Binding-site contacts:
Ligand atom C contacts residue SER261 of chain 1.E at 1.4 Å.
Ligand atom NH1 contacts residue PRO149 of chain 1.E at 3.3 Å (h-bond).
Ligand atom O contacts residue ASN188 of chain 1.E at 2.8 Å (h-bond).
Ligand atom NZ contacts residue ASN85 of chain 1.E at 3.1 Å (h-bond).
Ligand atom NH2 contacts residue ASP157 of chain 1.E at 2.8 Å (salt-bridge).
Ligand atom CB contacts residue ASN188 of chain 1.E at 3.3 Å.
Ligand atom NE contacts residue GLU129 of chain 1.E at 2.9 Å (salt-bridge).
Ligand atom NH1 contacts residue ASP199 of chain 1.E at 2.6 Å (salt-bridge).
Ligand atom CA contacts residue ASN188 of chain 1.E at 3.2 Å.
Ligand atom N contacts residue SER261 of chain 1.E at 3.0 Å (h-bond).
Ligand atom O contacts residue TRP147 of chain 1.E at 3.2 Å.
Ligand atom NH1 contacts residue GLY148 of chain 1.E at 3.4 Å.
Ligand atom CE contacts residue ASP47 of chain 1.E at 3.2 Å.
Ligand atom C1 contacts residue HIS87 of chain 1.E at 1.5 Å.
Ligand atom N contacts residue SO41 of chain 1.CD at 2.8 Å (h-bond).
Ligand atom NZ contacts residue ASP47 of chain 1.E at 2.8 Å (salt-bridge).
Ligand atom C contacts residue HIS87 of chain 1.E at 2.7 Å.
Ligand atom C contacts residue SO41 of chain 1.CD at 3.4 Å.
Ligand atom N contacts residue GLY148 of chain 1.E at 2.9 Å (h-bond).
Ligand atom CA contacts residue GLY148 of chain 1.E at 3.4 Å.
Ligand atom CA contacts residue SO41 of chain 1.CD at 3.1 Å.
Ligand atom CZ contacts residue ASP199 of chain 1.E at 3.2 Å.
Ligand atom N contacts residue SER146 of chain 1.E at 2.8 Å (h-bond).
Ligand atom CB contacts residue SER261 of chain 1.E at 2.8 Å.
Ligand atom O contacts residue GLY148 of chain 1.E at 3.2 Å (h-bond).
Ligand atom O contacts residue SO41 of chain 1.CD at 3.4 Å (h-bond).
Ligand atom CG contacts residue SO41 of chain 1.CD at 3.4 Å.
Ligand atom NE contacts residue ASP151 of chain 1.E at 3.1 Å (salt-bridge).
Ligand atom O contacts residue SER261 of chain 1.E at 2.3 Å (h-bond).
Ligand atom N contacts residue HIS87 of chain 1.E at 3.1 Å (h-bond).
Ligand atom NE contacts residue TYR201 of chain 1.E at 3.3 Å (h-bond).
Ligand atom NH2 contacts residue ALA185 of chain 1.E at 2.8 Å (h-bond).
Ligand atom NH1 contacts residue ASP151 of chain 1.E at 3.1 Å (salt-bridge).
Ligand atom NH1 contacts residue ASP157 of chain 1.E at 3.0 Å (salt-bridge).
Ligand atom C1 contacts residue SER261 of chain 1.E at 2.4 Å.
Ligand atom NH2 contacts residue ASP199 of chain 1.E at 2.9 Å (salt-bridge).
Ligand atom NH1 contacts residue TYR201 of chain 1.E at 3.0 Å (h-bond).
Ligand atom NZ contacts residue ASP84 of chain 1.E at 2.8 Å (salt-bridge).
Ligand atom CZ contacts residue ASP157 of chain 1.E at 3.3 Å.
Ligand atom CA contacts residue SER261 of chain 1.E at 2.4 Å.

A protein and the small-molecule ligand that binds it are described below.
Small molecule (SMILES): CCCCCCCCCC(=O)N[C@@H](CCCN=C(N)N)C(=O)N[C@H](C(=O)N[C@@H](CCCCN)C(=O)N[C@@H](CCCN=C(N)N)[C@@H](C)O)C(C)C

Sequence of chain 1.E:
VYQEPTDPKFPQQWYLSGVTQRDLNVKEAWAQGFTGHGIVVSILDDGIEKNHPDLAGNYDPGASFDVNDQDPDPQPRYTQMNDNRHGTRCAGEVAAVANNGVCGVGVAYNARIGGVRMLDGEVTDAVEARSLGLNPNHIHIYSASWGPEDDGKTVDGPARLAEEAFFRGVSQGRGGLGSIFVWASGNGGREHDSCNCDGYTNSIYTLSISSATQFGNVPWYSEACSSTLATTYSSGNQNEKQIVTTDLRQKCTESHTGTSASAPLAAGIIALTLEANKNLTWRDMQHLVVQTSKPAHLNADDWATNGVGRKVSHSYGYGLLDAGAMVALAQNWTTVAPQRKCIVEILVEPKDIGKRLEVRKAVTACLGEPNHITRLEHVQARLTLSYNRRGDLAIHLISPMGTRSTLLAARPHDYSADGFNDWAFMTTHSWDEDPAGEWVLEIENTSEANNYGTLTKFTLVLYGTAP